Sequence of chain 38.A:
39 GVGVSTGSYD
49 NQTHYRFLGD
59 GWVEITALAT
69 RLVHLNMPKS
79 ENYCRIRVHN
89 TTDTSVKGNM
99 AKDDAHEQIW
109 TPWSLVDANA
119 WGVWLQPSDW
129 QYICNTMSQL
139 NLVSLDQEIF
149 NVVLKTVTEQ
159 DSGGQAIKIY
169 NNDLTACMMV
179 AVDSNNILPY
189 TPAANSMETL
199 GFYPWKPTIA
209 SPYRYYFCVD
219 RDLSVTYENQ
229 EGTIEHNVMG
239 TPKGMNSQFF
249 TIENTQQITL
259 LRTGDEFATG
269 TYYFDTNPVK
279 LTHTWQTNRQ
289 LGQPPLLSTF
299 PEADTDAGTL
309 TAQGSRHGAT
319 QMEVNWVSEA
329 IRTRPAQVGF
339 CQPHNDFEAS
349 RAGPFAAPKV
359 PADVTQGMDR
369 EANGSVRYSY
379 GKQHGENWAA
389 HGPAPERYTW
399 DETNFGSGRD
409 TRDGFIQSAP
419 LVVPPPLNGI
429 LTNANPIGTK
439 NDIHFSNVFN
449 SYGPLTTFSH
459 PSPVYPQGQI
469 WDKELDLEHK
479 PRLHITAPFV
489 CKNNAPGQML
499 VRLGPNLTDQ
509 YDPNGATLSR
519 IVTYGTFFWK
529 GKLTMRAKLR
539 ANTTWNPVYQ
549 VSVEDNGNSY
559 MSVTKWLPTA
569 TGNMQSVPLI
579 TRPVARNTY

A protein and the small-molecule ligand that binds it are described below.
Small molecule (SMILES): Nc1ccn([C@H]2C[C@H](O[P](=O)(O)OC[C@H]3O[C@@H](n4cnc5c(N)ncnc54)C[C@@H]3O[P](=O)(O)OC[C@H]3O[C@@H](n4cnc5c(N)ncnc54)C[C@@H]3O[P](=O)(O)OC[C@H]3O[C@@H](n4cnc5c(N)ncnc54)C[C@@H]3O)[C@@H](COP(=O)=O)O2)c(=O)n1

Binding-site contacts:
Ligand atom N1 contacts residue TRP60 of chain 38.A at 3.5 Å.
Ligand atom P contacts residue ASN139 of chain 38.A at 3.7 Å.
Ligand atom OP2 contacts residue GLN137 of chain 38.A at 3.8 Å.
Ligand atom C8 contacts residue TRP60 of chain 38.A at 4.4 Å (hydrophobic).
Ligand atom OP2 contacts residue TRP60 of chain 38.A at 4.4 Å.
Ligand atom N7 contacts residue TRP60 of chain 38.A at 3.9 Å.
Ligand atom C2 contacts residue TRP60 of chain 38.A at 3.4 Å (hydrophobic).
Ligand atom C4' contacts residue GLN137 of chain 38.A at 4.1 Å.
Ligand atom C4' contacts residue PRO276 of chain 38.A at 3.7 Å (hydrophobic).
Ligand atom O5' contacts residue PRO276 of chain 38.A at 2.8 Å.
Ligand atom C4 contacts residue TRP60 of chain 38.A at 3.5 Å (hydrophobic).
Ligand atom O3' contacts residue TRP60 of chain 38.A at 4.4 Å.
Ligand atom OP2 contacts residue PRO276 of chain 38.A at 3.9 Å.
Ligand atom C2' contacts residue TRP60 of chain 38.A at 4.1 Å (hydrophobic).
Ligand atom C6 contacts residue TRP60 of chain 38.A at 3.4 Å (hydrophobic).
Ligand atom C1' contacts residue TRP60 of chain 38.A at 3.5 Å (hydrophobic).
Ligand atom OP2 contacts residue ARG534 of chain 38.A at 3.6 Å.
Ligand atom OP1 contacts residue ASN275 of chain 38.A at 4.5 Å.
Ligand atom N9 contacts residue TRP60 of chain 38.A at 3.8 Å.
Ligand atom O3' contacts residue GLN137 of chain 38.A at 2.0 Å (h-bond).
Ligand atom N6 contacts residue TRP60 of chain 38.A at 3.0 Å.
Ligand atom O5' contacts residue TRP60 of chain 38.A at 3.8 Å.
Ligand atom C2' contacts residue GLN137 of chain 38.A at 2.9 Å.
Ligand atom OP1 contacts residue ASN139 of chain 38.A at 3.1 Å (h-bond).
Ligand atom N3 contacts residue TRP60 of chain 38.A at 3.0 Å.
Ligand atom C3' contacts residue PRO276 of chain 38.A at 3.2 Å (hydrophobic).
Ligand atom C1' contacts residue GLN137 of chain 38.A at 4.0 Å.
Ligand atom O5' contacts residue GLN137 of chain 38.A at 4.3 Å.
Ligand atom O4' contacts residue TRP60 of chain 38.A at 4.2 Å.
Ligand atom C5 contacts residue TRP60 of chain 38.A at 3.8 Å (hydrophobic).
Ligand atom P contacts residue GLN137 of chain 38.A at 3.5 Å.
Ligand atom N6 contacts residue GLY57 of chain 38.A at 3.7 Å.
Ligand atom N6 contacts residue ASP58 of chain 38.A at 4.3 Å.
Ligand atom P contacts residue PRO276 of chain 38.A at 3.8 Å.
Ligand atom OP1 contacts residue GLN137 of chain 38.A at 4.4 Å.
Ligand atom C3' contacts residue GLN137 of chain 38.A at 2.6 Å.
Ligand atom OP2 contacts residue ASN139 of chain 38.A at 3.3 Å (h-bond).
Ligand atom C5' contacts residue PRO276 of chain 38.A at 3.7 Å (hydrophobic).
Ligand atom O3' contacts residue PRO276 of chain 38.A at 3.4 Å.
Ligand atom OP1 contacts residue PRO276 of chain 38.A at 3.1 Å.